Sequence of chain 1.A:
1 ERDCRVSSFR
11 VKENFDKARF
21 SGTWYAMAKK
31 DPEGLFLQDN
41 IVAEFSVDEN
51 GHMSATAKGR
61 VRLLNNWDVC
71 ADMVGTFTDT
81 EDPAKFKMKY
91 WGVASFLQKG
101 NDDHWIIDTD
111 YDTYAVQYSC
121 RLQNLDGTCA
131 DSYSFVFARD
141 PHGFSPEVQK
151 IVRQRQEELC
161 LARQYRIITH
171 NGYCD

Binding-site contacts:
Ligand atom C5 contacts residue MET88 of chain 1.A at 3.7 Å (hydrophobic).
Ligand atom O1 contacts residue GLN98 of chain 1.A at 2.8 Å (h-bond).
Ligand atom C20 contacts residue LEU35 of chain 1.A at 3.7 Å (hydrophobic).
Ligand atom C17 contacts residue PHE135 of chain 1.A at 3.6 Å (hydrophobic).
Ligand atom C3 contacts residue PHE45 of chain 1.A at 4.1 Å (hydrophobic).
Ligand atom C10 contacts residue MET73 of chain 1.A at 3.8 Å (hydrophobic).
Ligand atom C4 contacts residue ALA57 of chain 1.A at 4.0 Å (hydrophobic).
Ligand atom C7 contacts residue MET88 of chain 1.A at 3.8 Å (hydrophobic).
Ligand atom C2 contacts residue PHE45 of chain 1.A at 4.2 Å (hydrophobic).
Ligand atom C11 contacts residue MET73 of chain 1.A at 4.1 Å (hydrophobic).
Ligand atom C18 contacts residue MET73 of chain 1.A at 4.0 Å (hydrophobic).
Ligand atom C3 contacts residue ALA55 of chain 1.A at 4.0 Å (hydrophobic).
Ligand atom C9 contacts residue LEU37 of chain 1.A at 4.2 Å (hydrophobic).
Ligand atom O1 contacts residue PHE96 of chain 1.A at 4.2 Å.
Ligand atom C14 contacts residue GLN98 of chain 1.A at 3.9 Å.
Ligand atom C12 contacts residue MET73 of chain 1.A at 3.8 Å (hydrophobic).
Ligand atom C16 contacts residue HIS104 of chain 1.A at 3.8 Å.
Ligand atom C15 contacts residue LEU35 of chain 1.A at 4.0 Å (hydrophobic).
Ligand atom C10 contacts residue LEU37 of chain 1.A at 4.1 Å (hydrophobic).
Ligand atom O1 contacts residue LEU97 of chain 1.A at 3.5 Å.
Ligand atom C6 contacts residue MET88 of chain 1.A at 3.9 Å (hydrophobic).
Ligand atom C14 contacts residue VAL61 of chain 1.A at 4.0 Å (hydrophobic).
Ligand atom C19 contacts residue TYR133 of chain 1.A at 4.0 Å (hydrophobic).
Ligand atom C15 contacts residue GLN98 of chain 1.A at 3.8 Å.
Ligand atom C2 contacts residue HIS104 of chain 1.A at 4.1 Å.
Ligand atom C8 contacts residue LEU37 of chain 1.A at 4.0 Å (hydrophobic).
Ligand atom C19 contacts residue ARG121 of chain 1.A at 4.1 Å.
Ligand atom C20 contacts residue GLN98 of chain 1.A at 3.6 Å.
Ligand atom C15 contacts residue VAL61 of chain 1.A at 3.7 Å (hydrophobic).
Ligand atom C4 contacts residue MET88 of chain 1.A at 4.2 Å (hydrophobic).
Ligand atom C20 contacts residue PHE36 of chain 1.A at 4.1 Å (hydrophobic).
Ligand atom C13 contacts residue GLN98 of chain 1.A at 4.1 Å.
Ligand atom C18 contacts residue MET88 of chain 1.A at 4.2 Å (hydrophobic).
Ligand atom C3 contacts residue ALA57 of chain 1.A at 4.1 Å (hydrophobic).
Ligand atom C4 contacts residue ALA55 of chain 1.A at 3.8 Å (hydrophobic).
Ligand atom C15 contacts residue LEU97 of chain 1.A at 4.2 Å (hydrophobic).
Ligand atom C19 contacts residue PHE36 of chain 1.A at 3.9 Å (hydrophobic).
Ligand atom C16 contacts residue PHE135 of chain 1.A at 4.1 Å (hydrophobic).
Ligand atom C14 contacts residue LEU97 of chain 1.A at 4.0 Å (hydrophobic).
Ligand atom C18 contacts residue TYR90 of chain 1.A at 3.9 Å (hydrophobic).

The small molecule below binds the protein below.
Small molecule (SMILES): CC1=C(/C=C/C(C)=C/C=C/C(C)=C/CO)C(C)(C)CCC1